The small molecule below binds the protein below.
Small molecule (SMILES): Nc1nc2c(c(=O)[nH]1)N[C@@H](/C(S)=C(/S)[C@H](O)CO[P](=O)(O)O[P](=O)(O)OC[C@H]1O[C@@H](n3cnc4c(=O)[nH]c(N)nc43)[C@H](O)[C@@H]1O)C=N2

Sequence of chain 1.A:
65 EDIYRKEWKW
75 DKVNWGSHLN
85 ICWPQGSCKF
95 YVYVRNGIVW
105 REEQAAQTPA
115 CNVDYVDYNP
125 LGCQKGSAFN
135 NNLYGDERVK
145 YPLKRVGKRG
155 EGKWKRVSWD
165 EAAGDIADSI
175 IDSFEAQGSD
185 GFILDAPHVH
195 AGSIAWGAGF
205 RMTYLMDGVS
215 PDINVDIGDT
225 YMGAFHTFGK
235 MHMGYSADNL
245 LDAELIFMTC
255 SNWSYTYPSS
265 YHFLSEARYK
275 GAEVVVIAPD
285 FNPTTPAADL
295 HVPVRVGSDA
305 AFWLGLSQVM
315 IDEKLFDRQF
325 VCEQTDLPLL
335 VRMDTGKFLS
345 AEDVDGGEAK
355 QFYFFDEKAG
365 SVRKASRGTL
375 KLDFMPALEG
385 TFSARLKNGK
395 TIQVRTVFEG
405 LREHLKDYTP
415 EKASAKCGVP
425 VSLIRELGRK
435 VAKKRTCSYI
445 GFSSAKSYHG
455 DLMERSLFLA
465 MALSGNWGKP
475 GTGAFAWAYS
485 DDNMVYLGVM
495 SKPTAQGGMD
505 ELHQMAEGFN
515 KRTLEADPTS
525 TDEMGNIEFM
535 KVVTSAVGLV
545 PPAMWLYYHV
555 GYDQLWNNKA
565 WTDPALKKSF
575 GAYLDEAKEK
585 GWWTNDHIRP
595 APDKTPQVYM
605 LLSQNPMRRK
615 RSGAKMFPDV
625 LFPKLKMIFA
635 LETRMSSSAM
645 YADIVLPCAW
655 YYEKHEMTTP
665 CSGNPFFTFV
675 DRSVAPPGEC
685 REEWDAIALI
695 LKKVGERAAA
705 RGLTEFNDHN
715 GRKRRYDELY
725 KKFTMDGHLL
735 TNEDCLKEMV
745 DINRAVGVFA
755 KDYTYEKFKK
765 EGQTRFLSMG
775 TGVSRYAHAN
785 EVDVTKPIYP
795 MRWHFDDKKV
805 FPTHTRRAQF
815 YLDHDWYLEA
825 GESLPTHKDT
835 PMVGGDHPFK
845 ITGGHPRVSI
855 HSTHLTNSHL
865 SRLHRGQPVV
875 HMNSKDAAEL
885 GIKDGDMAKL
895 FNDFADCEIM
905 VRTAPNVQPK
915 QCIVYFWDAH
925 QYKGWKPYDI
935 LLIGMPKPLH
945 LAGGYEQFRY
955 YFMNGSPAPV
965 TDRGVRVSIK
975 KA

Binding-site contacts:
Ligand atom O11 contacts residue PHE920 of chain 1.A at 3.2 Å.
Ligand atom N17 contacts residue ARG967 of chain 1.A at 3.0 Å (salt-bridge).
Ligand atom O3A contacts residue ARG612 of chain 1.A at 3.0 Å (salt-bridge).
Ligand atom O3' contacts residue ARG638 of chain 1.A at 2.7 Å (salt-bridge).
Ligand atom N2 contacts residue GLU687 of chain 1.A at 3.0 Å (salt-bridge).
Ligand atom S13 contacts residue ASP223 of chain 1.A at 3.0 Å (salt-bridge).
Ligand atom O2' contacts residue ARG638 of chain 1.A at 2.9 Å (salt-bridge).
Ligand atom N2 contacts residue LEU635 of chain 1.A at 2.8 Å (h-bond).
Ligand atom O3' contacts residue GLU636 of chain 1.A at 2.6 Å (salt-bridge).
Ligand atom S12 contacts residue MGD1 of chain 1.M at 3.2 Å (h-bond).
Ligand atom O2B contacts residue ARG613 of chain 1.A at 3.1 Å (salt-bridge).
Ligand atom O2' contacts residue GLU636 of chain 1.A at 2.8 Å (salt-bridge).
Ligand atom N8 contacts residue ARG615 of chain 1.A at 3.2 Å (salt-bridge).
Ligand atom N16 contacts residue ASP933 of chain 1.A at 3.0 Å (salt-bridge).
Ligand atom O1A contacts residue HIS855 of chain 1.A at 3.0 Å.
Ligand atom O2B contacts residue ASN609 of chain 1.A at 2.9 Å (h-bond).
Ligand atom O6 contacts residue LYS658 of chain 1.A at 2.9 Å (salt-bridge).
Ligand atom O14 contacts residue HIS849 of chain 1.A at 3.0 Å.
Ligand atom S12 contacts residue HIS855 of chain 1.A at 3.1 Å.
Ligand atom S13 contacts residue MGD1 of chain 1.M at 3.2 Å (h-bond).
Ligand atom S12 contacts residue ACT1 of chain 1.E at 3.0 Å (h-bond).
Ligand atom O2A contacts residue ASN609 of chain 1.A at 2.9 Å (h-bond).
Ligand atom O1A contacts residue SER856 of chain 1.A at 2.8 Å (h-bond).
Ligand atom O1B contacts residue ARG613 of chain 1.A at 2.9 Å (salt-bridge).
Ligand atom N15 contacts residue HIS849 of chain 1.A at 2.8 Å (h-bond).
Ligand atom O11 contacts residue ARG612 of chain 1.A at 2.9 Å (salt-bridge).
Ligand atom N7 contacts residue TYR655 of chain 1.A at 2.8 Å (h-bond).
Ligand atom O1B contacts residue HIS194 of chain 1.A at 2.8 Å (h-bond).
Ligand atom O1B contacts residue SER607 of chain 1.A at 3.2 Å (h-bond).
Ligand atom O3B contacts residue ARG612 of chain 1.A at 3.2 Å (salt-bridge).
Ligand atom O5' contacts residue ASN609 of chain 1.A at 3.1 Å.
Ligand atom N7 contacts residue TRP654 of chain 1.A at 3.1 Å (h-bond).
Ligand atom N1 contacts residue THR637 of chain 1.A at 3.2 Å.
Ligand atom C2 contacts residue GLU687 of chain 1.A at 3.2 Å.
Ligand atom O2A contacts residue SER856 of chain 1.A at 2.8 Å (h-bond).
Ligand atom O11 contacts residue HIS855 of chain 1.A at 2.8 Å (h-bond).
Ligand atom N16 contacts residue TYR932 of chain 1.A at 2.9 Å (h-bond).
Ligand atom N1 contacts residue GLU687 of chain 1.A at 2.7 Å (salt-bridge).
Ligand atom O2A contacts residue ARG612 of chain 1.A at 2.9 Å (salt-bridge).
Ligand atom O14 contacts residue ARG967 of chain 1.A at 2.8 Å (salt-bridge).